Binding-site contacts:
Ligand atom N contacts residue THR186 of chain 1.A at 3.9 Å.
Ligand atom C10 contacts residue GLY53 of chain 1.A at 4.1 Å.
Ligand atom C2 contacts residue THR186 of chain 1.A at 3.9 Å.
Ligand atom N contacts residue GLU124 of chain 1.A at 3.1 Å (salt-bridge).
Ligand atom C9 contacts residue GLU130 of chain 1.A at 3.9 Å.
Ligand atom C4 contacts residue VAL60 of chain 1.A at 3.9 Å (hydrophobic).
Ligand atom C10 contacts residue GLU130 of chain 1.A at 3.9 Å.
Ligand atom N2 contacts residue ASP187 of chain 1.A at 2.4 Å (salt-bridge).
Ligand atom C5 contacts residue ALA73 of chain 1.A at 3.7 Å (hydrophobic).
Ligand atom C15 contacts residue ASN174 of chain 1.A at 3.3 Å.
Ligand atom C1 contacts residue THR186 of chain 1.A at 3.6 Å.
Ligand atom N1 contacts residue LEU176 of chain 1.A at 4.0 Å.
Ligand atom N contacts residue ALA73 of chain 1.A at 3.8 Å.
Ligand atom C12 contacts residue VAL60 of chain 1.A at 4.0 Å (hydrophobic).
Ligand atom C4 contacts residue LEU176 of chain 1.A at 3.8 Å (hydrophobic).
Ligand atom C15 contacts residue GLU130 of chain 1.A at 4.2 Å.
Ligand atom C9 contacts residue LEU52 of chain 1.A at 3.7 Å (hydrophobic).
Ligand atom C5 contacts residue LEU176 of chain 1.A at 3.6 Å (hydrophobic).
Ligand atom C14 contacts residue ASP187 of chain 1.A at 2.9 Å.
Ligand atom N1 contacts residue TYR125 of chain 1.A at 3.5 Å.
Ligand atom C6 contacts residue GLU124 of chain 1.A at 3.8 Å.
Ligand atom N2 contacts residue ASN174 of chain 1.A at 3.2 Å (h-bond).
Ligand atom N contacts residue MET123 of chain 1.A at 3.5 Å.
Ligand atom C15 contacts residue ASP187 of chain 1.A at 3.6 Å.
Ligand atom C contacts residue ALA73 of chain 1.A at 3.8 Å (hydrophobic).
Ligand atom C3 contacts residue VAL60 of chain 1.A at 3.9 Å (hydrophobic).
Ligand atom C7 contacts residue VAL60 of chain 1.A at 4.0 Å (hydrophobic).
Ligand atom C contacts residue THR186 of chain 1.A at 3.8 Å.
Ligand atom N1 contacts residue GLU124 of chain 1.A at 3.6 Å.
Ligand atom N contacts residue VAL107 of chain 1.A at 3.7 Å.
Ligand atom C6 contacts residue ALA73 of chain 1.A at 3.4 Å (hydrophobic).
Ligand atom C6 contacts residue LEU176 of chain 1.A at 3.6 Å (hydrophobic).
Ligand atom C1 contacts residue MET123 of chain 1.A at 3.7 Å (hydrophobic).
Ligand atom C6 contacts residue VAL126 of chain 1.A at 3.9 Å (hydrophobic).
Ligand atom N1 contacts residue PHE330 of chain 1.A at 4.1 Å.
Ligand atom N1 contacts residue ALA73 of chain 1.A at 3.7 Å.
Ligand atom C15 contacts residue GLU173 of chain 1.A at 3.9 Å.
Ligand atom C9 contacts residue GLY53 of chain 1.A at 3.9 Å.
Ligand atom C2 contacts residue VAL60 of chain 1.A at 4.1 Å (hydrophobic).
Ligand atom N1 contacts residue VAL126 of chain 1.A at 2.9 Å (h-bond).

The small molecule below binds the protein below.
Small molecule (SMILES): N#Cc1cc(-c2cccc([C@@H]3CNCCO3)c2)ccc1N

Sequence of chain 1.A:
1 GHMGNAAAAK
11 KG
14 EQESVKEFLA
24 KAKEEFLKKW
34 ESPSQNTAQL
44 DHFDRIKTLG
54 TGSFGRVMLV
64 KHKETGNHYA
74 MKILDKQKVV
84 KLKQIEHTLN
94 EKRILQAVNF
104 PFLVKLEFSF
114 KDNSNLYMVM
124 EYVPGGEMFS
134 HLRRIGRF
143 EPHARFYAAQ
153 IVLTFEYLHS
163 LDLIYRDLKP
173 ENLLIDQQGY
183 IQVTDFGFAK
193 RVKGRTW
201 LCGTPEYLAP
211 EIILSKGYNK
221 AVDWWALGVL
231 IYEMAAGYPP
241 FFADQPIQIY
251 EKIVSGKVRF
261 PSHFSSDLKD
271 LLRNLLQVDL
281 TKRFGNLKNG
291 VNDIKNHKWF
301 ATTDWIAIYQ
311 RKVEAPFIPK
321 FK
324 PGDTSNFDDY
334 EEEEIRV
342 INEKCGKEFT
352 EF